Sequence of chain 1.C:
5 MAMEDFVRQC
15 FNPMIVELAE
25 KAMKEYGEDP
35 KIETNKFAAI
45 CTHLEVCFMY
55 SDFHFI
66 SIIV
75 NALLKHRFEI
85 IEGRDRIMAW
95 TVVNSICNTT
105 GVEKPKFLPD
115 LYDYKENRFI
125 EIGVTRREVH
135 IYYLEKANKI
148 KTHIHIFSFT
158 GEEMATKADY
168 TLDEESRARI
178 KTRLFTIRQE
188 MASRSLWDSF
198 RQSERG

Binding-site contacts:
Ligand atom C1 contacts residue MN1 of chain 1.K at 4.3 Å.
Ligand atom O10 contacts residue MN1 of chain 1.L at 2.3 Å.
Ligand atom C9 contacts residue GLU125 of chain 1.C at 3.6 Å.
Ligand atom C9 contacts residue MN1 of chain 1.L at 2.9 Å.
Ligand atom C8 contacts residue MN1 of chain 1.L at 4.3 Å.
Ligand atom C10 contacts residue ILE126 of chain 1.C at 4.4 Å (hydrophobic).
Ligand atom O8 contacts residue ASP114 of chain 1.C at 3.2 Å (salt-bridge).
Ligand atom O10 contacts residue GLY127 of chain 1.C at 4.3 Å.
Ligand atom O10 contacts residue LYS140 of chain 1.C at 3.2 Å (salt-bridge).
Ligand atom O10 contacts residue HIS47 of chain 1.C at 3.4 Å (h-bond).
Ligand atom O8 contacts residue GLU86 of chain 1.C at 3.4 Å (salt-bridge).
Ligand atom O11 contacts residue MN1 of chain 1.L at 4.2 Å.
Ligand atom O10 contacts residue GLU125 of chain 1.C at 2.9 Å (salt-bridge).
Ligand atom C10 contacts residue GLU125 of chain 1.C at 3.5 Å.
Ligand atom C10 contacts residue MN1 of chain 1.K at 4.4 Å.
Ligand atom O14 contacts residue GLU86 of chain 1.C at 3.0 Å (salt-bridge).
Ligand atom C9 contacts residue GLU86 of chain 1.C at 4.2 Å.
Ligand atom O11 contacts residue LYS140 of chain 1.C at 3.2 Å (salt-bridge).
Ligand atom O14 contacts residue MN1 of chain 1.K at 2.0 Å.
Ligand atom O8 contacts residue HIS47 of chain 1.C at 3.1 Å.
Ligand atom O8 contacts residue GLU125 of chain 1.C at 3.2 Å (salt-bridge).
Ligand atom C9 contacts residue ASP114 of chain 1.C at 4.4 Å.
Ligand atom C8 contacts residue MN1 of chain 1.K at 3.5 Å.
Ligand atom C3 contacts residue ARG90 of chain 1.C at 3.5 Å.
Ligand atom C9 contacts residue LYS140 of chain 1.C at 4.3 Å.
Ligand atom O10 contacts residue TYR136 of chain 1.C at 4.3 Å.
Ligand atom C10 contacts residue LYS140 of chain 1.C at 3.3 Å.
Ligand atom O8 contacts residue MN1 of chain 1.K at 2.2 Å.
Ligand atom O8 contacts residue ILE126 of chain 1.C at 4.2 Å.
Ligand atom O14 contacts residue ASP114 of chain 1.C at 4.1 Å.
Ligand atom C10 contacts residue HIS47 of chain 1.C at 3.9 Å.
Ligand atom C9 contacts residue MN1 of chain 1.K at 3.1 Å.
Ligand atom C10 contacts residue MN1 of chain 1.L at 3.0 Å.
Ligand atom C4 contacts residue ARG90 of chain 1.C at 3.4 Å.
Ligand atom C5 contacts residue ARG90 of chain 1.C at 4.1 Å.
Ligand atom O10 contacts residue ILE126 of chain 1.C at 3.3 Å (h-bond).
Ligand atom C7 contacts residue GLU86 of chain 1.C at 3.9 Å.
Ligand atom C9 contacts residue HIS47 of chain 1.C at 3.9 Å.
Ligand atom O8 contacts residue MN1 of chain 1.L at 2.1 Å.
Ligand atom C7 contacts residue MN1 of chain 1.K at 3.0 Å.

A protein and the small-molecule ligand that binds it are described below.
Small molecule (SMILES): O=C(O)C(=O)CC(=O)c1ccccc1